Binding-site contacts:
Ligand atom C19 contacts residue GLU85 of chain 1.B at 3.9 Å.
Ligand atom O5 contacts residue HIS72 of chain 1.B at 3.7 Å.
Ligand atom O9 contacts residue SER87 of chain 1.B at 4.0 Å.
Ligand atom C26 contacts residue ARG149 of chain 1.B at 4.1 Å.
Ligand atom N2 contacts residue SER87 of chain 1.B at 4.2 Å.
Ligand atom O10 contacts residue PRO83 of chain 1.B at 3.5 Å.
Ligand atom O10 contacts residue SER87 of chain 1.B at 3.8 Å.
Ligand atom O7 contacts residue PHE89 of chain 1.B at 3.9 Å.
Ligand atom N2 contacts residue ALA86 of chain 1.B at 3.1 Å (h-bond).
Ligand atom C9 contacts residue SER87 of chain 1.B at 3.9 Å.
Ligand atom C28 contacts residue HIS72 of chain 1.B at 4.3 Å.
Ligand atom O11 contacts residue SER87 of chain 1.B at 4.2 Å.
Ligand atom C26 contacts residue PHE89 of chain 1.B at 3.7 Å (hydrophobic).
Ligand atom C7 contacts residue SER87 of chain 1.B at 3.5 Å.
Ligand atom C6 contacts residue SER87 of chain 1.B at 3.6 Å.
Ligand atom C5 contacts residue SER87 of chain 1.B at 3.9 Å.
Ligand atom C12 contacts residue LEU71 of chain 1.B at 4.1 Å (hydrophobic).
Ligand atom O4 contacts residue LEU71 of chain 1.B at 4.3 Å.
Ligand atom O1 contacts residue VAL101 of chain 1.B at 3.9 Å.
Ligand atom C1 contacts residue VAL101 of chain 1.B at 3.4 Å (hydrophobic).
Ligand atom C5 contacts residue PRO83 of chain 1.B at 4.3 Å (hydrophobic).
Ligand atom C10 contacts residue PHE89 of chain 1.B at 4.1 Å (hydrophobic).
Ligand atom C2 contacts residue TYR81 of chain 1.B at 4.0 Å (hydrophobic).
Ligand atom O11 contacts residue PRO83 of chain 1.B at 3.4 Å.
Ligand atom C11 contacts residue PHE89 of chain 1.B at 4.1 Å (hydrophobic).
Ligand atom C6 contacts residue PRO83 of chain 1.B at 3.9 Å (hydrophobic).
Ligand atom C19 contacts residue ALA86 of chain 1.B at 3.5 Å (hydrophobic).
Ligand atom N1 contacts residue HIS72 of chain 1.B at 3.9 Å.
Ligand atom C2 contacts residue PRO83 of chain 1.B at 4.0 Å (hydrophobic).
Ligand atom C23 contacts residue ARG149 of chain 1.B at 3.8 Å.
Ligand atom C13 contacts residue ALA86 of chain 1.B at 4.2 Å (hydrophobic).
Ligand atom N1 contacts residue ALA75 of chain 1.B at 3.4 Å.
Ligand atom C8 contacts residue SER87 of chain 1.B at 3.7 Å.
Ligand atom O6 contacts residue HIS72 of chain 1.B at 2.9 Å (h-bond).
Ligand atom C7 contacts residue ALA86 of chain 1.B at 3.7 Å (hydrophobic).
Ligand atom C18 contacts residue GLU85 of chain 1.B at 4.0 Å.
Ligand atom C29 contacts residue HIS72 of chain 1.B at 3.5 Å.
Ligand atom N1 contacts residue LEU71 of chain 1.B at 3.5 Å.
Ligand atom C10 contacts residue SER87 of chain 1.B at 4.3 Å.
Ligand atom C26 contacts residue VAL101 of chain 1.B at 3.7 Å (hydrophobic).

Sequence of chain 1.B:
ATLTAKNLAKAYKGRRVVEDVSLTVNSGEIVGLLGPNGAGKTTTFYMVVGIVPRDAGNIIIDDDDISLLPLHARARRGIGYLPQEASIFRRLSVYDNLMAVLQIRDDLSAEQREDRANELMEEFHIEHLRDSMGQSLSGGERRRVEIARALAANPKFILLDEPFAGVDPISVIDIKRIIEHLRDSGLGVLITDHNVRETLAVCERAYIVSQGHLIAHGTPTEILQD

This small molecule binds to this protein.
Small molecule (SMILES): CO[C@@H]1[C@@H](OC(N)=O)[C@@H](O)[C@H](Oc2ccc3c(O)c(NC(=O)c4ccc(O)c(CC=C(C)C)c4)c(=O)oc3c2C)OC1(C)C